The protein below binds the small molecule below.
Small molecule (SMILES): O=c1[nH]c2cc(C(F)(F)F)c(N3CCOCC3)cc2n(CP(=O)(O)O)c1=O

Sequence of chain 1.C:
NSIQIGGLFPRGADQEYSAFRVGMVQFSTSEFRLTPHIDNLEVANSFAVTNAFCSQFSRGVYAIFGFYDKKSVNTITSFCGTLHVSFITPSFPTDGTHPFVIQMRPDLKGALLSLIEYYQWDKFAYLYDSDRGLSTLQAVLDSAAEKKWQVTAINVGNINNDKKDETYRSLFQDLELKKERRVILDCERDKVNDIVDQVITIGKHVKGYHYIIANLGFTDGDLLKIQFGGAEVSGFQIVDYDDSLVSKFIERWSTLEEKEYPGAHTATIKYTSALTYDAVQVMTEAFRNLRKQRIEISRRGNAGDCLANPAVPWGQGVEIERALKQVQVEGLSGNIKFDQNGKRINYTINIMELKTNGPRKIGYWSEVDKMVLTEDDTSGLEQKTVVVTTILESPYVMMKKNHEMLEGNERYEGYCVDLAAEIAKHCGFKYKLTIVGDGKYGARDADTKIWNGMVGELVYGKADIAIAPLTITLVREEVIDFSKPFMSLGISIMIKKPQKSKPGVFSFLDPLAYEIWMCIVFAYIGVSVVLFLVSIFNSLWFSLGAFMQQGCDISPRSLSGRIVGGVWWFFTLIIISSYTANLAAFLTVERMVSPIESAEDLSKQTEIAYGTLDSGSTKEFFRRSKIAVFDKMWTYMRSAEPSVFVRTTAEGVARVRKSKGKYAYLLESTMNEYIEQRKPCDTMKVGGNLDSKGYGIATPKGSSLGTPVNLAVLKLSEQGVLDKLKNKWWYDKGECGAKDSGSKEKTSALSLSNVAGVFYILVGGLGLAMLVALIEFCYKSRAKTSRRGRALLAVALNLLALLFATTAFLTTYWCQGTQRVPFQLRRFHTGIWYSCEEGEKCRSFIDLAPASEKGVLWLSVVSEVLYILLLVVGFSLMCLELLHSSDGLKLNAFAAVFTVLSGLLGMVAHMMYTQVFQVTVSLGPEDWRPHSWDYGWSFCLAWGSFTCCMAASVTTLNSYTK

Binding-site contacts:
Ligand atom CAZ contacts residue GLU696 of chain 1.C at 3.5 Å.
Ligand atom FAH contacts residue GLU393 of chain 1.C at 2.9 Å.
Ligand atom FAH contacts residue TYR441 of chain 1.C at 3.1 Å.
Ligand atom NAP contacts residue THR471 of chain 1.C at 3.5 Å (h-bond).
Ligand atom OAE contacts residue SER645 of chain 1.C at 2.9 Å (h-bond).
Ligand atom FAF contacts residue TYR723 of chain 1.C at 3.7 Å.
Ligand atom CAR contacts residue TYR441 of chain 1.C at 3.2 Å (hydrophobic).
Ligand atom CAS contacts residue GLU696 of chain 1.C at 3.3 Å.
Ligand atom CAV contacts residue TYR441 of chain 1.C at 3.4 Å (hydrophobic).
Ligand atom CAK contacts residue THR677 of chain 1.C at 3.4 Å.
Ligand atom CAS contacts residue TYR441 of chain 1.C at 3.1 Å (hydrophobic).
Ligand atom CAM contacts residue GLU696 of chain 1.C at 3.6 Å.
Ligand atom FAG contacts residue TYR723 of chain 1.C at 3.5 Å.
Ligand atom NAY contacts residue TYR441 of chain 1.C at 3.6 Å.
Ligand atom CAT contacts residue THR471 of chain 1.C at 3.3 Å.
Ligand atom FAF contacts residue GLU696 of chain 1.C at 2.7 Å.
Ligand atom CAJ contacts residue TYR441 of chain 1.C at 3.5 Å (hydrophobic).
Ligand atom PBA contacts residue SER645 of chain 1.C at 3.3 Å.
Ligand atom CAV contacts residue PRO469 of chain 1.C at 3.6 Å (hydrophobic).
Ligand atom OAQ contacts residue THR677 of chain 1.C at 3.3 Å (h-bond).
Ligand atom CAW contacts residue GLU696 of chain 1.C at 3.6 Å.
Ligand atom CAW contacts residue TYR441 of chain 1.C at 3.4 Å (hydrophobic).
Ligand atom NAP contacts residue TYR441 of chain 1.C at 3.5 Å.
Ligand atom OAA contacts residue LEU470 of chain 1.C at 3.6 Å.
Ligand atom CAI contacts residue TYR441 of chain 1.C at 3.5 Å (hydrophobic).
Ligand atom CAR contacts residue GLU696 of chain 1.C at 3.6 Å.
Ligand atom CAJ contacts residue PRO469 of chain 1.C at 3.5 Å (hydrophobic).
Ligand atom OAC contacts residue SER645 of chain 1.C at 3.2 Å (h-bond).
Ligand atom CAN contacts residue TYR441 of chain 1.C at 3.3 Å (hydrophobic).
Ligand atom FAG contacts residue PRO469 of chain 1.C at 3.2 Å.
Ligand atom CAS contacts residue TYR723 of chain 1.C at 3.6 Å (hydrophobic).
Ligand atom CAL contacts residue THR677 of chain 1.C at 3.3 Å.
Ligand atom OAB contacts residue ARG476 of chain 1.C at 2.8 Å (salt-bridge).
Ligand atom CAI contacts residue GLU696 of chain 1.C at 3.6 Å.
Ligand atom OAC contacts residue GLY644 of chain 1.C at 3.3 Å.
Ligand atom OAA contacts residue ARG476 of chain 1.C at 2.5 Å (salt-bridge).
Ligand atom OAA contacts residue THR471 of chain 1.C at 2.8 Å (h-bond).
Ligand atom OAD contacts residue SER645 of chain 1.C at 2.5 Å (h-bond).
Ligand atom NAP contacts residue PRO469 of chain 1.C at 2.9 Å (h-bond).
Ligand atom CAJ contacts residue TYR723 of chain 1.C at 3.2 Å (hydrophobic).